Sequence of chain 1.G:
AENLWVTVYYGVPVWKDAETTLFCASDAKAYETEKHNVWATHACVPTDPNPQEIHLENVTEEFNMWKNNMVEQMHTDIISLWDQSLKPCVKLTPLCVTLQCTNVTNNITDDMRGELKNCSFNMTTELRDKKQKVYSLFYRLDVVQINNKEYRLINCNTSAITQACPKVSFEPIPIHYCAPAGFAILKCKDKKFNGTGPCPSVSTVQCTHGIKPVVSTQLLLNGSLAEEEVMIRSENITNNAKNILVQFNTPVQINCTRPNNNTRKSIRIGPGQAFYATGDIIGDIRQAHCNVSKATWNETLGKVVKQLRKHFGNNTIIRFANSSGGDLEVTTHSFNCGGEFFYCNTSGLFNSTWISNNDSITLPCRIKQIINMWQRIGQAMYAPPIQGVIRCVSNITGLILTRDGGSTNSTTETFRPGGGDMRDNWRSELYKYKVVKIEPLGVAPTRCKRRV

Binding-site contacts:
Ligand atom C6 contacts residue ILE292 of chain 1.G at 4.5 Å (hydrophobic).
Ligand atom C3 contacts residue ASN271 of chain 1.G at 3.8 Å.
Ligand atom C7 contacts residue ASN271 of chain 1.G at 4.0 Å.
Ligand atom C1 contacts residue ASN271 of chain 1.G at 1.4 Å.
Ligand atom C4 contacts residue ASN271 of chain 1.G at 4.2 Å.
Ligand atom C5 contacts residue ASN271 of chain 1.G at 3.6 Å.
Ligand atom O6 contacts residue ILE292 of chain 1.G at 3.4 Å.
Ligand atom N2 contacts residue ASN271 of chain 1.G at 3.0 Å (h-bond).
Ligand atom O5 contacts residue ILE292 of chain 1.G at 3.4 Å.
Ligand atom C8 contacts residue VAL410 of chain 1.G at 4.4 Å (hydrophobic).
Ligand atom O5 contacts residue ASN271 of chain 1.G at 2.3 Å (h-bond).
Ligand atom C2 contacts residue ASN271 of chain 1.G at 2.5 Å.
Ligand atom C1 contacts residue ILE292 of chain 1.G at 4.0 Å (hydrophobic).

The protein below binds the small molecule below.
Small molecule (SMILES): CC(=O)N[C@H]1[C@H](O[C@H]2[C@H](O)[C@@H](NC(C)=O)CO[C@@H]2CO)O[C@H](CO)[C@@H](O)[C@@H]1O